This small molecule binds to this protein.
Small molecule (SMILES): Nc1ccn([C@@H]2O[C@H](CO)[C@@H](O)[C@H]2O)c(=O)n1

Binding-site contacts:
Ligand atom N1 contacts residue PHE90 of chain 1.A at 3.8 Å.
Ligand atom N4 contacts residue PHE90 of chain 1.A at 3.6 Å.
Ligand atom C4 contacts residue PHE90 of chain 1.A at 3.7 Å (hydrophobic).
Ligand atom O2 contacts residue MET75 of chain 1.A at 3.3 Å.
Ligand atom O4' contacts residue PHE90 of chain 1.A at 3.6 Å.
Ligand atom O2 contacts residue GLN87 of chain 1.A at 3.7 Å.
Ligand atom C6 contacts residue GLU64 of chain 1.A at 3.5 Å.
Ligand atom N3 contacts residue GLN87 of chain 1.A at 3.0 Å (h-bond).
Ligand atom O2' contacts residue ARG113 of chain 1.A at 3.9 Å.
Ligand atom N3 contacts residue PHE121 of chain 1.A at 3.4 Å.
Ligand atom C2 contacts residue PHE121 of chain 1.A at 3.5 Å (hydrophobic).
Ligand atom N4 contacts residue GLN87 of chain 1.A at 3.1 Å (h-bond).
Ligand atom O5' contacts residue GLU182 of chain 1.A at 2.5 Å (salt-bridge).
Ligand atom C5 contacts residue PHE90 of chain 1.A at 3.7 Å (hydrophobic).
Ligand atom C4 contacts residue PHE121 of chain 1.A at 3.5 Å (hydrophobic).
Ligand atom O2' contacts residue PHE121 of chain 1.A at 3.4 Å.
Ligand atom N3 contacts residue PHE90 of chain 1.A at 3.7 Å.
Ligand atom C5 contacts residue ARG113 of chain 1.A at 3.7 Å.
Ligand atom C5 contacts residue GLU64 of chain 1.A at 3.5 Å.
Ligand atom C6 contacts residue PHE90 of chain 1.A at 3.8 Å (hydrophobic).
Ligand atom C5' contacts residue GLU182 of chain 1.A at 3.5 Å.
Ligand atom O5' contacts residue ARG179 of chain 1.A at 3.7 Å.
Ligand atom O5' contacts residue ARG65 of chain 1.A at 3.7 Å.
Ligand atom O5' contacts residue HIS68 of chain 1.A at 3.6 Å.
Ligand atom C2 contacts residue PHE90 of chain 1.A at 3.8 Å (hydrophobic).
Ligand atom C4 contacts residue ASP118 of chain 1.A at 3.8 Å.
Ligand atom O2' contacts residue TRP196 of chain 1.A at 3.2 Å.
Ligand atom N4 contacts residue ASP118 of chain 1.A at 2.8 Å (salt-bridge).
Ligand atom O2 contacts residue PHE76 of chain 1.A at 3.8 Å.
Ligand atom N1 contacts residue PHE121 of chain 1.A at 3.7 Å.
Ligand atom O2 contacts residue TRP196 of chain 1.A at 3.8 Å.
Ligand atom N4 contacts residue PHE121 of chain 1.A at 3.8 Å.
Ligand atom C4' contacts residue GLU182 of chain 1.A at 3.8 Å.
Ligand atom O2 contacts residue PHE121 of chain 1.A at 3.8 Å.
Ligand atom C5' contacts residue HIS68 of chain 1.A at 3.4 Å.
Ligand atom O3' contacts residue TRP196 of chain 1.A at 3.2 Å.
Ligand atom C6 contacts residue PHE121 of chain 1.A at 4.0 Å (hydrophobic).
Ligand atom C6 contacts residue ARG113 of chain 1.A at 3.7 Å.
Ligand atom C2' contacts residue ARG113 of chain 1.A at 3.7 Å.
Ligand atom C4 contacts residue GLN87 of chain 1.A at 3.8 Å.

Sequence of chain 1.A:
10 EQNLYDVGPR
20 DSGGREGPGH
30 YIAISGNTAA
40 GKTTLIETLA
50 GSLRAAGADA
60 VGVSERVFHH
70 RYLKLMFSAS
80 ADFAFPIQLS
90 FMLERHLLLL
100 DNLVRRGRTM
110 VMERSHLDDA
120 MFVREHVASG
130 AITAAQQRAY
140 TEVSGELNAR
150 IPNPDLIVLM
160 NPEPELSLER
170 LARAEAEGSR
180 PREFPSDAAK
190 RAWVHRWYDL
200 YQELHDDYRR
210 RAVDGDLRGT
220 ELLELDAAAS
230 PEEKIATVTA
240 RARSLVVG